Sequence of chain 6.B:
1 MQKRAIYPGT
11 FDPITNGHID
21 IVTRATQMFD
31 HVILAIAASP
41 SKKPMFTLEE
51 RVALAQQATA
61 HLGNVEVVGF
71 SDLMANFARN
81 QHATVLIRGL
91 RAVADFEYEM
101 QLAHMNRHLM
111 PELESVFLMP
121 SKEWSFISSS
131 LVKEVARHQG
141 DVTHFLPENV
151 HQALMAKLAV

Binding-site contacts:
Ligand atom C2 contacts residue MET105 of chain 11.B at 3.6 Å (hydrophobic).
Ligand atom C2 contacts residue VAL135 of chain 6.B at 3.5 Å (hydrophobic).
Ligand atom C13 contacts residue ALA37 of chain 11.B at 3.9 Å (hydrophobic).
Ligand atom C7 contacts residue ASP72 of chain 11.B at 3.6 Å.
Ligand atom C2 contacts residue LEU102 of chain 11.B at 3.6 Å (hydrophobic).
Ligand atom O contacts residue LEU73 of chain 11.B at 3.6 Å.
Ligand atom C11 contacts residue THR10 of chain 11.B at 4.0 Å.
Ligand atom O contacts residue ASN106 of chain 11.B at 2.7 Å (h-bond).
Ligand atom C1 contacts residue MET105 of chain 11.B at 4.0 Å (hydrophobic).
Ligand atom C6 contacts residue LEU73 of chain 11.B at 4.0 Å (hydrophobic).
Ligand atom N contacts residue GLU134 of chain 6.B at 2.8 Å (salt-bridge).
Ligand atom C1 contacts residue ASN106 of chain 11.B at 3.1 Å.
Ligand atom C13 contacts residue PHE70 of chain 11.B at 3.8 Å (hydrophobic).
Ligand atom C3 contacts residue GLU134 of chain 6.B at 3.9 Å.
Ligand atom CL contacts residue PRO8 of chain 11.B at 3.7 Å.
Ligand atom C3 contacts residue LEU102 of chain 11.B at 3.6 Å (hydrophobic).
Ligand atom C contacts residue MET74 of chain 11.B at 3.6 Å (hydrophobic).
Ligand atom N1 contacts residue MET74 of chain 11.B at 3.0 Å (h-bond).
Ligand atom N1 contacts residue LEU73 of chain 11.B at 3.4 Å.
Ligand atom CL contacts residue GLY9 of chain 11.B at 3.3 Å.
Ligand atom CL contacts residue PHE70 of chain 11.B at 3.9 Å.
Ligand atom C2 contacts residue LEU131 of chain 6.B at 4.0 Å (hydrophobic).
Ligand atom C5 contacts residue GLU134 of chain 6.B at 3.9 Å.
Ligand atom C14 contacts residue LEU73 of chain 11.B at 3.6 Å (hydrophobic).
Ligand atom C contacts residue LEU73 of chain 11.B at 3.6 Å (hydrophobic).
Ligand atom O contacts residue MET74 of chain 11.B at 3.1 Å.
Ligand atom C5 contacts residue LEU73 of chain 11.B at 3.7 Å (hydrophobic).
Ligand atom O contacts residue LEU109 of chain 11.B at 4.0 Å.
Ligand atom C4 contacts residue GLU134 of chain 6.B at 3.6 Å.
Ligand atom C4 contacts residue MET74 of chain 11.B at 4.0 Å (hydrophobic).
Ligand atom C contacts residue ASN106 of chain 11.B at 3.2 Å.
Ligand atom C12 contacts residue ALA37 of chain 11.B at 3.7 Å (hydrophobic).
Ligand atom C3 contacts residue LEU131 of chain 6.B at 3.8 Å (hydrophobic).
Ligand atom C14 contacts residue MET74 of chain 11.B at 3.6 Å (hydrophobic).
Ligand atom C3 contacts residue VAL135 of chain 6.B at 3.8 Å (hydrophobic).
Ligand atom O contacts residue ALA75 of chain 11.B at 3.0 Å (h-bond).
Ligand atom C6 contacts residue HIS138 of chain 6.B at 3.7 Å.
Ligand atom C5 contacts residue MET74 of chain 11.B at 4.0 Å (hydrophobic).
Ligand atom C1 contacts residue LEU109 of chain 11.B at 3.6 Å (hydrophobic).
Ligand atom C11 contacts residue ALA37 of chain 11.B at 3.9 Å (hydrophobic).

The small molecule below binds the protein below.
Small molecule (SMILES): Oc1cccc2nc(CCc3cccc(Cl)c3)[nH]c12

Sequence of chain 11.B:
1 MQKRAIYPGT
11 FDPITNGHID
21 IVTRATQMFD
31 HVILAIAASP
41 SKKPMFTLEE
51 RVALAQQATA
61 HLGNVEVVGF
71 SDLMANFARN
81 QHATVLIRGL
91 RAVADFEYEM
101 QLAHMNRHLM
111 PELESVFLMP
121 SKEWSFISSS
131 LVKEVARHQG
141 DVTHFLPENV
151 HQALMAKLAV